A small-molecule ligand and the protein it binds are described below.
Small molecule (SMILES): CC(C)=CCC/C(C)=C/CO

Sequence of chain 1.D:
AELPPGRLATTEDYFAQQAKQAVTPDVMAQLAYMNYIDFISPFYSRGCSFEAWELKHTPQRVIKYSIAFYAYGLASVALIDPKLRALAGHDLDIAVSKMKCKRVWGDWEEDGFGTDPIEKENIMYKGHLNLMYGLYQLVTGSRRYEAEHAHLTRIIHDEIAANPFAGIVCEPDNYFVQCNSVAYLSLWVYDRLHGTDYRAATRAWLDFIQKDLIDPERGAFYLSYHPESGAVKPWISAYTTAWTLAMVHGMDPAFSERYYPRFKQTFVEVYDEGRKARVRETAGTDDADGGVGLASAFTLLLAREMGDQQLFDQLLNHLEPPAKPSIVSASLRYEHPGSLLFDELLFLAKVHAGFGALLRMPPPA

Binding-site contacts:
Ligand atom O contacts residue TYR65 of chain 1.D at 4.1 Å.
Ligand atom C7 contacts residue CYS170 of chain 1.D at 4.0 Å (hydrophobic).
Ligand atom C4 contacts residue TYR65 of chain 1.D at 3.8 Å (hydrophobic).
Ligand atom C6 contacts residue CYS179 of chain 1.D at 3.1 Å (hydrophobic).
Ligand atom O contacts residue TYR44 of chain 1.A at 3.1 Å (h-bond).
Ligand atom C5 contacts residue TYR65 of chain 1.D at 3.7 Å (hydrophobic).
Ligand atom C3 contacts residue TYR239 of chain 1.D at 3.4 Å (hydrophobic).
Ligand atom C contacts residue PHE39 of chain 1.A at 4.2 Å (hydrophobic).
Ligand atom C1 contacts residue LEU294 of chain 1.D at 4.0 Å (hydrophobic).
Ligand atom C contacts residue LEU294 of chain 1.D at 4.2 Å (hydrophobic).
Ligand atom C5 contacts residue GLN178 of chain 1.D at 4.3 Å.
Ligand atom O contacts residue CYS170 of chain 1.D at 3.5 Å (h-bond).
Ligand atom C9 contacts residue LEU294 of chain 1.D at 3.4 Å (hydrophobic).
Ligand atom C6 contacts residue GLN178 of chain 1.D at 4.2 Å.
Ligand atom C5 contacts residue CYS179 of chain 1.D at 4.2 Å (hydrophobic).
Ligand atom C8 contacts residue TYR65 of chain 1.D at 4.3 Å (hydrophobic).
Ligand atom C9 contacts residue TYR65 of chain 1.D at 4.2 Å (hydrophobic).
Ligand atom C2 contacts residue TYR65 of chain 1.D at 4.3 Å (hydrophobic).
Ligand atom C2 contacts residue TYR239 of chain 1.D at 4.2 Å (hydrophobic).
Ligand atom C2 contacts residue TRP243 of chain 1.D at 3.9 Å (hydrophobic).
Ligand atom O contacts residue MET124 of chain 1.D at 3.2 Å (h-bond).
Ligand atom C7 contacts residue PHE176 of chain 1.D at 3.2 Å (hydrophobic).
Ligand atom C3 contacts residue ASP38 of chain 1.A at 3.8 Å.
Ligand atom C9 contacts residue LEU341 of chain 1.D at 3.1 Å (hydrophobic).
Ligand atom C7 contacts residue CYS179 of chain 1.D at 3.7 Å (hydrophobic).
Ligand atom C5 contacts residue TYR239 of chain 1.D at 4.2 Å (hydrophobic).
Ligand atom C8 contacts residue TYR44 of chain 1.A at 3.4 Å (hydrophobic).
Ligand atom C1 contacts residue TYR65 of chain 1.D at 4.2 Å (hydrophobic).
Ligand atom O contacts residue PHE176 of chain 1.D at 3.8 Å.
Ligand atom C8 contacts residue PHE39 of chain 1.A at 3.6 Å (hydrophobic).
Ligand atom C8 contacts residue TYR239 of chain 1.D at 4.3 Å (hydrophobic).
Ligand atom C5 contacts residue ASP38 of chain 1.A at 4.0 Å.
Ligand atom C4 contacts residue TYR239 of chain 1.D at 4.0 Å (hydrophobic).
Ligand atom O contacts residue CYS179 of chain 1.D at 4.1 Å.
Ligand atom C7 contacts residue TYR44 of chain 1.A at 3.4 Å (hydrophobic).
Ligand atom C8 contacts residue ASP38 of chain 1.A at 3.0 Å.
Ligand atom C4 contacts residue GLN178 of chain 1.D at 4.3 Å.
Ligand atom C4 contacts residue TRP243 of chain 1.D at 4.0 Å (hydrophobic).
Ligand atom C6 contacts residue TYR65 of chain 1.D at 4.0 Å (hydrophobic).
Ligand atom C6 contacts residue PHE176 of chain 1.D at 4.3 Å (hydrophobic).

Sequence of chain 1.A:
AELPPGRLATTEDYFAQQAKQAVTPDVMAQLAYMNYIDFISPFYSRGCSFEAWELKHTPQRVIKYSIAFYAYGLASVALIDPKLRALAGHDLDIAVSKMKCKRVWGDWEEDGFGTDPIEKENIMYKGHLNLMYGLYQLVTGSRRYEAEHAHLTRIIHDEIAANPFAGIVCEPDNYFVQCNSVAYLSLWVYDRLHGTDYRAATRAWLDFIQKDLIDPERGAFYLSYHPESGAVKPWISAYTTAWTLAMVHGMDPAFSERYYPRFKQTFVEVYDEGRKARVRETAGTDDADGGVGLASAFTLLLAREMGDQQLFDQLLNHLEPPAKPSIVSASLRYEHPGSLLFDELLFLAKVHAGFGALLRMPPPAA